Sequence of chain 8.A:
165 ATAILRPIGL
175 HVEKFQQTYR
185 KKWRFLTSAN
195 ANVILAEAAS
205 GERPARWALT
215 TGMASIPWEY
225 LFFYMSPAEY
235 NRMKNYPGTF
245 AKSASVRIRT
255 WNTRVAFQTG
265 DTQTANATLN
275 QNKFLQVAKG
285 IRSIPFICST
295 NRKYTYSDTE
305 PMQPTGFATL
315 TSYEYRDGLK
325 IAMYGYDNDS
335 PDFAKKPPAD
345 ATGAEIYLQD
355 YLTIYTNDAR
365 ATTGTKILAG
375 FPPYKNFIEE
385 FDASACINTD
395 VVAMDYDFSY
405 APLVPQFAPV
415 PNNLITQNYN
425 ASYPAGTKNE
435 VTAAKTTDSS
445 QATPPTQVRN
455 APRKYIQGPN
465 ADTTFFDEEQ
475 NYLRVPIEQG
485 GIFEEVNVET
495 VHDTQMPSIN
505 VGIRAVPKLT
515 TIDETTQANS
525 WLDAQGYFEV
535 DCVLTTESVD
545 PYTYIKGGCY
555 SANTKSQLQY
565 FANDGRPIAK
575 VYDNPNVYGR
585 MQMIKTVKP

This protein binds this small molecule.
Small molecule (SMILES): Nc1ccn([C@H]2C[C@H](O[P](=O)(O)OC[C@H]3O[C@@H](n4cnc5c(=O)nc(N)[nH]c54)C[C@@H]3O[P](=O)(O)OC[C@H]3O[C@@H](n4cnc5c(N)ncnc54)C[C@@H]3O)[C@@H](COP(=O)=O)O2)c(=O)n1

Binding-site contacts:
Ligand atom C5' contacts residue SER403 of chain 8.A at 3.2 Å.
Ligand atom N2 contacts residue DG3 of chain 8.C at 3.5 Å (h-bond).
Ligand atom N3 contacts residue GLU493 of chain 8.A at 3.5 Å (salt-bridge).
Ligand atom O6 contacts residue DG4 of chain 8.C at 3.5 Å (h-bond).
Ligand atom C6 contacts residue TYR404 of chain 8.A at 3.6 Å (hydrophobic).
Ligand atom N1 contacts residue DG3 of chain 8.C at 3.5 Å.
Ligand atom C5 contacts residue VAL495 of chain 8.A at 3.0 Å (hydrophobic).
Ligand atom C5' contacts residue ASP401 of chain 8.A at 3.5 Å.
Ligand atom C2 contacts residue DG3 of chain 8.C at 3.4 Å.
Ligand atom O4' contacts residue DG3 of chain 8.C at 3.2 Å (h-bond).
Ligand atom OP2 contacts residue HIS496 of chain 8.A at 2.9 Å (h-bond).
Ligand atom O5' contacts residue SER403 of chain 8.A at 3.1 Å (h-bond).
Ligand atom N3 contacts residue DG3 of chain 8.C at 3.4 Å.
Ligand atom C6 contacts residue DG3 of chain 8.C at 3.5 Å.
Ligand atom C8 contacts residue DG3 of chain 8.C at 3.6 Å.
Ligand atom C4 contacts residue DG3 of chain 8.C at 3.5 Å.
Ligand atom O4' contacts residue ASP401 of chain 8.A at 3.2 Å (salt-bridge).
Ligand atom C2' contacts residue THR494 of chain 8.A at 3.3 Å.
Ligand atom N1 contacts residue TYR404 of chain 8.A at 3.6 Å.
Ligand atom O4' contacts residue SER403 of chain 8.A at 3.3 Å (h-bond).
Ligand atom C5' contacts residue PHE402 of chain 8.A at 3.4 Å (hydrophobic).
Ligand atom O3' contacts residue SER403 of chain 8.A at 3.5 Å.
Ligand atom N4 contacts residue GLU493 of chain 8.A at 2.6 Å (salt-bridge).
Ligand atom C4 contacts residue PHE487 of chain 8.A at 3.7 Å (hydrophobic).
Ligand atom C4 contacts residue VAL495 of chain 8.A at 3.1 Å (hydrophobic).
Ligand atom C1' contacts residue SER403 of chain 8.A at 3.2 Å.
Ligand atom O3' contacts residue ASP401 of chain 8.A at 3.5 Å.
Ligand atom C6 contacts residue VAL495 of chain 8.A at 3.7 Å (hydrophobic).
Ligand atom N9 contacts residue DG3 of chain 8.C at 3.6 Å.
Ligand atom O3' contacts residue HIS496 of chain 8.A at 3.7 Å.
Ligand atom C5 contacts residue DG3 of chain 8.C at 3.4 Å.
Ligand atom O6 contacts residue DG3 of chain 8.C at 3.5 Å.
Ligand atom C1' contacts residue DG3 of chain 8.C at 3.7 Å.
Ligand atom N4 contacts residue GLU489 of chain 8.A at 3.7 Å.
Ligand atom N4 contacts residue VAL495 of chain 8.A at 3.1 Å.
Ligand atom O5' contacts residue ASP401 of chain 8.A at 3.7 Å.
Ligand atom N4 contacts residue PHE487 of chain 8.A at 2.9 Å (h-bond).
Ligand atom C2 contacts residue TYR404 of chain 8.A at 3.6 Å (hydrophobic).
Ligand atom C4 contacts residue GLU493 of chain 8.A at 3.4 Å.
Ligand atom C4' contacts residue ASP401 of chain 8.A at 3.5 Å.